The protein below binds the small molecule below.
Small molecule (SMILES): C=C(C)[C@H]1Cc2c(ccc3c2O[C@@H]2COc4cc(OC)c(OC)cc4[C@@H]2C3=O)O1

Binding-site contacts:
Ligand atom C05 contacts residue PHE200 of chain 1.D at 3.6 Å (hydrophobic).
Ligand atom C07 contacts residue MET104 of chain 1.F at 3.5 Å (hydrophobic).
Ligand atom C14 contacts residue PRO89 of chain 1.D at 3.4 Å (hydrophobic).
Ligand atom O25 contacts residue GLY95 of chain 1.F at 3.1 Å (h-bond).
Ligand atom C05 contacts residue LEU192 of chain 1.D at 3.7 Å (hydrophobic).
Ligand atom C27 contacts residue ALA97 of chain 1.F at 3.6 Å (hydrophobic).
Ligand atom C27 contacts residue ALA100 of chain 1.F at 3.7 Å (hydrophobic).
Ligand atom C21 contacts residue GLY93 of chain 1.D at 3.7 Å.
Ligand atom O28 contacts residue TYR141 of chain 1.D at 3.5 Å.
Ligand atom C07 contacts residue THR93 of chain 1.F at 3.7 Å.
Ligand atom C27 contacts residue TYR141 of chain 1.D at 3.3 Å (hydrophobic).
Ligand atom O16 contacts residue HIS92 of chain 1.D at 3.5 Å (h-bond).
Ligand atom C04 contacts residue PHE200 of chain 1.D at 3.8 Å (hydrophobic).
Ligand atom O26 contacts residue TYR141 of chain 1.D at 2.9 Å (h-bond).
Ligand atom C23 contacts residue PRO89 of chain 1.D at 3.7 Å (hydrophobic).
Ligand atom O08 contacts residue MET104 of chain 1.F at 3.8 Å.
Ligand atom C06 contacts residue THR93 of chain 1.F at 3.9 Å.
Ligand atom C09 contacts residue PHE120 of chain 1.F at 3.5 Å (hydrophobic).
Ligand atom C29 contacts residue MET185 of chain 1.D at 3.7 Å (hydrophobic).
Ligand atom O25 contacts residue THR93 of chain 1.F at 3.4 Å (h-bond).
Ligand atom C07 contacts residue PHE120 of chain 1.F at 3.8 Å (hydrophobic).
Ligand atom C29 contacts residue TYR141 of chain 1.D at 4.0 Å (hydrophobic).
Ligand atom C24 contacts residue THR93 of chain 1.F at 4.0 Å.
Ligand atom C12 contacts residue THR93 of chain 1.F at 3.8 Å.
Ligand atom C01 contacts residue PHE201 of chain 1.D at 3.6 Å (hydrophobic).
Ligand atom C27 contacts residue LEU96 of chain 1.F at 3.5 Å (hydrophobic).
Ligand atom C15 contacts residue PRO89 of chain 1.D at 3.4 Å (hydrophobic).
Ligand atom C12 contacts residue MET104 of chain 1.F at 3.9 Å (hydrophobic).
Ligand atom C06 contacts residue MET104 of chain 1.F at 3.5 Å (hydrophobic).
Ligand atom C27 contacts residue GLY95 of chain 1.F at 3.9 Å.
Ligand atom O16 contacts residue THR189 of chain 1.D at 3.4 Å.
Ligand atom C05 contacts residue MET104 of chain 1.F at 3.7 Å (hydrophobic).
Ligand atom C27 contacts residue GLY93 of chain 1.D at 3.7 Å.
Ligand atom C10 contacts residue MET103 of chain 1.F at 3.8 Å (hydrophobic).
Ligand atom C11 contacts residue THR93 of chain 1.F at 3.4 Å.
Ligand atom C09 contacts residue MET103 of chain 1.F at 3.5 Å (hydrophobic).
Ligand atom O08 contacts residue PHE120 of chain 1.F at 3.1 Å.
Ligand atom C10 contacts residue THR93 of chain 1.F at 3.1 Å.
Ligand atom C09 contacts residue THR93 of chain 1.F at 3.3 Å.
Ligand atom C15 contacts residue HIS92 of chain 1.D at 3.8 Å.

Sequence of chain 1.D:
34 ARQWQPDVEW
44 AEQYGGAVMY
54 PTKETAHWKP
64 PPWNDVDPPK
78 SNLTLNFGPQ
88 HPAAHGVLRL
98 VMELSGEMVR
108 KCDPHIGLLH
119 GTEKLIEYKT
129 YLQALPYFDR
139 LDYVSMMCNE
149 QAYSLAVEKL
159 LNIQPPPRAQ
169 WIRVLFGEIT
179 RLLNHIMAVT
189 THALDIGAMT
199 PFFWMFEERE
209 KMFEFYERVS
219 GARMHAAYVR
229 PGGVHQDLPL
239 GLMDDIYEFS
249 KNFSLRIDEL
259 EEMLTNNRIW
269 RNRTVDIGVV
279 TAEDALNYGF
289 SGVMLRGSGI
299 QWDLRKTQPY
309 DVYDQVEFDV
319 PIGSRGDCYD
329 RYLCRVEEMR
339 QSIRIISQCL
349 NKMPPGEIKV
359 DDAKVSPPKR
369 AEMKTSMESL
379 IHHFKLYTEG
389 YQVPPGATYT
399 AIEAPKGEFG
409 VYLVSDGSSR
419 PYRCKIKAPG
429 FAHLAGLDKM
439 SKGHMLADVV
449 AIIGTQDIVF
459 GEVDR

Sequence of chain 1.F:
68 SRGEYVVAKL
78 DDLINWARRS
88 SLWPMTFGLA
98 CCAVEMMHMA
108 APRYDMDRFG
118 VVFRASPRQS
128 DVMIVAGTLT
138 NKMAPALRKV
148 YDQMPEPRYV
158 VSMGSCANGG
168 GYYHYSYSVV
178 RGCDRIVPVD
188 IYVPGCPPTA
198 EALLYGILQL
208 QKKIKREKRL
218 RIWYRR